Sequence of chain 1.A:
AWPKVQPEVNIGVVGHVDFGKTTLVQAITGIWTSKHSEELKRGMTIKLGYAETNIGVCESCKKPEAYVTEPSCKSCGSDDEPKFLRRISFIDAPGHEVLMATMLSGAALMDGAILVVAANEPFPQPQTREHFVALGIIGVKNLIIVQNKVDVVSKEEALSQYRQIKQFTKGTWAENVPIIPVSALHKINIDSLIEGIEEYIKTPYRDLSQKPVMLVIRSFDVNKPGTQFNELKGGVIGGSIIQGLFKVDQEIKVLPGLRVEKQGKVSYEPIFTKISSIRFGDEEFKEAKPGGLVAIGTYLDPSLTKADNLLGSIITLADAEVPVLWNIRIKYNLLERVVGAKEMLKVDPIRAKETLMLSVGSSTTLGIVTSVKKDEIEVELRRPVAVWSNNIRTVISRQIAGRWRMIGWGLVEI

A small-molecule ligand and the protein it binds are described below.
Small molecule (SMILES): Nc1nc2c(ncn2[C@@H]2O[C@H](CO[P](=O)(O)O[P](=O)(O)CP(=O)(O)O)[C@@H](O)[C@H]2O)c(=O)[nH]1

Binding-site contacts:
Ligand atom O4' contacts residue LYS150 of chain 1.A at 3.3 Å (salt-bridge).
Ligand atom O1B contacts residue PHE20 of chain 1.A at 3.4 Å (h-bond).
Ligand atom O2G contacts residue MET45 of chain 1.A at 3.4 Å.
Ligand atom PG contacts residue MG1 of chain 1.C at 3.4 Å.
Ligand atom C3B contacts residue ASP19 of chain 1.A at 3.5 Å.
Ligand atom N1 contacts residue LYS150 of chain 1.A at 3.5 Å.
Ligand atom O2B contacts residue LYS22 of chain 1.A at 3.5 Å (salt-bridge).
Ligand atom C3B contacts residue MG1 of chain 1.C at 3.6 Å.
Ligand atom O1B contacts residue ASP19 of chain 1.A at 3.5 Å (salt-bridge).
Ligand atom O6 contacts residue ASN149 of chain 1.A at 3.1 Å (h-bond).
Ligand atom O3G contacts residue THR46 of chain 1.A at 3.0 Å (h-bond).
Ligand atom C6 contacts residue LEU186 of chain 1.A at 3.5 Å (hydrophobic).
Ligand atom O3A contacts residue GLY21 of chain 1.A at 3.1 Å (h-bond).
Ligand atom O6 contacts residue ASP152 of chain 1.A at 3.4 Å (salt-bridge).
Ligand atom O2G contacts residue THR46 of chain 1.A at 3.4 Å (h-bond).
Ligand atom O6 contacts residue SER184 of chain 1.A at 3.3 Å (h-bond).
Ligand atom O1G contacts residue LYS22 of chain 1.A at 2.8 Å (salt-bridge).
Ligand atom O1A contacts residue THR24 of chain 1.A at 2.6 Å (h-bond).
Ligand atom O1B contacts residue LYS22 of chain 1.A at 2.8 Å (salt-bridge).
Ligand atom O6 contacts residue LEU186 of chain 1.A at 3.2 Å (h-bond).
Ligand atom O1B contacts residue GLY21 of chain 1.A at 3.1 Å (h-bond).
Ligand atom O6 contacts residue LYS150 of chain 1.A at 3.4 Å (salt-bridge).
Ligand atom C6 contacts residue LYS150 of chain 1.A at 3.5 Å.
Ligand atom N7 contacts residue ASN149 of chain 1.A at 3.1 Å (h-bond).
Ligand atom O2B contacts residue MG1 of chain 1.C at 2.1 Å.
Ligand atom O6 contacts residue ALA185 of chain 1.A at 3.0 Å (h-bond).
Ligand atom O1G contacts residue ASP19 of chain 1.A at 3.4 Å (salt-bridge).
Ligand atom O1A contacts residue GLY21 of chain 1.A at 3.4 Å.
Ligand atom O2B contacts residue THR23 of chain 1.A at 3.0 Å (h-bond).
Ligand atom C2 contacts residue ASP152 of chain 1.A at 3.6 Å.
Ligand atom N2 contacts residue VAL153 of chain 1.A at 3.2 Å.
Ligand atom PB contacts residue MG1 of chain 1.C at 3.4 Å.
Ligand atom O1G contacts residue GLY96 of chain 1.A at 3.1 Å (h-bond).
Ligand atom N2 contacts residue ASP152 of chain 1.A at 2.9 Å (salt-bridge).
Ligand atom N1 contacts residue ASP152 of chain 1.A at 2.8 Å (salt-bridge).
Ligand atom O1G contacts residue VAL18 of chain 1.A at 3.4 Å.
Ligand atom C5 contacts residue LEU186 of chain 1.A at 3.5 Å (hydrophobic).
Ligand atom O1A contacts residue THR23 of chain 1.A at 3.5 Å (h-bond).
Ligand atom O3G contacts residue MG1 of chain 1.C at 2.1 Å.
Ligand atom C6 contacts residue ASP152 of chain 1.A at 3.5 Å.